Sequence of chain 1.B:
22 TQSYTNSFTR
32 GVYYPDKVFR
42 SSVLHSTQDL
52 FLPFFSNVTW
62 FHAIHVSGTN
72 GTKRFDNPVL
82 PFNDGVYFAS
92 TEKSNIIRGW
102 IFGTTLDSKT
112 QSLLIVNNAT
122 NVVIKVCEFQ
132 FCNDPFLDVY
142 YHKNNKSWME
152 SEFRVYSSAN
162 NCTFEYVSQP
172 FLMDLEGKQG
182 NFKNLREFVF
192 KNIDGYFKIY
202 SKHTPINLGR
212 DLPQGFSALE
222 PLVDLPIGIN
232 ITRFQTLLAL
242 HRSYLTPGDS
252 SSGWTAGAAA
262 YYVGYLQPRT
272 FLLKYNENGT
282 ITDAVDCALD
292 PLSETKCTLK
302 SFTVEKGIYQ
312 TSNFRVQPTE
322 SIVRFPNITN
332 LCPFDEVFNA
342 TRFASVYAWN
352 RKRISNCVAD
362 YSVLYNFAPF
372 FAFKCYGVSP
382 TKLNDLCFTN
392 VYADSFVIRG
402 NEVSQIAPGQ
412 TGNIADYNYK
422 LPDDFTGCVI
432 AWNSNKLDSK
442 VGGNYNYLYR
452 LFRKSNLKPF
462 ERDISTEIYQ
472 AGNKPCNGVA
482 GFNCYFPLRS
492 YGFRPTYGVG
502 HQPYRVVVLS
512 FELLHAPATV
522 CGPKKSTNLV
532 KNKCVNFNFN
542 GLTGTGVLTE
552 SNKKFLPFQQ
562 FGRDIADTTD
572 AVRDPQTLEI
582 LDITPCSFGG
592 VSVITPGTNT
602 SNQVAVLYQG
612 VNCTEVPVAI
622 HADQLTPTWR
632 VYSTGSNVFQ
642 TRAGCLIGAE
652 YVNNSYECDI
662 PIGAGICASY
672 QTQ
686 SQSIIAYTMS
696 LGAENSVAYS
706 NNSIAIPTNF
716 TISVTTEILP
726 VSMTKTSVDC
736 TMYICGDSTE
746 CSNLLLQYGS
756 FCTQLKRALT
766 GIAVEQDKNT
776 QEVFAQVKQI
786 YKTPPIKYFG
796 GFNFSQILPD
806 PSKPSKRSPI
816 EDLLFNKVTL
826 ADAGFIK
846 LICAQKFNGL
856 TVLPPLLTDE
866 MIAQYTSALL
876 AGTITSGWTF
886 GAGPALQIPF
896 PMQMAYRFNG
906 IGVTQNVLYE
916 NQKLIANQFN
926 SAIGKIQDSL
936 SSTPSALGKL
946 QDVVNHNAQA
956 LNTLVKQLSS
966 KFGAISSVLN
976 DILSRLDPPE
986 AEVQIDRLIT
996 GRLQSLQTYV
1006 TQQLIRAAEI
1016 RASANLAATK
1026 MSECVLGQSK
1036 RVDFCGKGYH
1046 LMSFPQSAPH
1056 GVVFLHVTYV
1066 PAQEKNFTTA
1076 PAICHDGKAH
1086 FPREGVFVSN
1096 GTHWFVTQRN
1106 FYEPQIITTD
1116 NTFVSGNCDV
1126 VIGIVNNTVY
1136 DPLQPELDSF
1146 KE

Binding-site contacts:
Ligand atom C7 contacts residue ASN613 of chain 1.B at 3.3 Å.
Ligand atom C1 contacts residue ASN613 of chain 1.B at 1.4 Å.
Ligand atom O5 contacts residue ASN613 of chain 1.B at 2.4 Å (h-bond).
Ligand atom O6 contacts residue THR615 of chain 1.B at 4.5 Å.
Ligand atom O7 contacts residue ASN613 of chain 1.B at 3.3 Å (h-bond).
Ligand atom C5 contacts residue THR615 of chain 1.B at 3.9 Å.
Ligand atom O5 contacts residue THR615 of chain 1.B at 3.5 Å.
Ligand atom C8 contacts residue ASN613 of chain 1.B at 4.4 Å.
Ligand atom N2 contacts residue ASN613 of chain 1.B at 2.9 Å (h-bond).
Ligand atom C4 contacts residue ASN613 of chain 1.B at 4.2 Å.
Ligand atom C8 contacts residue ILE831 of chain 1.C at 3.6 Å (hydrophobic).
Ligand atom C3 contacts residue ASN613 of chain 1.B at 3.8 Å.
Ligand atom C2 contacts residue ASN613 of chain 1.B at 2.5 Å.
Ligand atom C1 contacts residue THR615 of chain 1.B at 4.3 Å.
Ligand atom C5 contacts residue ASN613 of chain 1.B at 3.7 Å.
Ligand atom C6 contacts residue THR615 of chain 1.B at 3.6 Å.

Sequence of chain 1.C:
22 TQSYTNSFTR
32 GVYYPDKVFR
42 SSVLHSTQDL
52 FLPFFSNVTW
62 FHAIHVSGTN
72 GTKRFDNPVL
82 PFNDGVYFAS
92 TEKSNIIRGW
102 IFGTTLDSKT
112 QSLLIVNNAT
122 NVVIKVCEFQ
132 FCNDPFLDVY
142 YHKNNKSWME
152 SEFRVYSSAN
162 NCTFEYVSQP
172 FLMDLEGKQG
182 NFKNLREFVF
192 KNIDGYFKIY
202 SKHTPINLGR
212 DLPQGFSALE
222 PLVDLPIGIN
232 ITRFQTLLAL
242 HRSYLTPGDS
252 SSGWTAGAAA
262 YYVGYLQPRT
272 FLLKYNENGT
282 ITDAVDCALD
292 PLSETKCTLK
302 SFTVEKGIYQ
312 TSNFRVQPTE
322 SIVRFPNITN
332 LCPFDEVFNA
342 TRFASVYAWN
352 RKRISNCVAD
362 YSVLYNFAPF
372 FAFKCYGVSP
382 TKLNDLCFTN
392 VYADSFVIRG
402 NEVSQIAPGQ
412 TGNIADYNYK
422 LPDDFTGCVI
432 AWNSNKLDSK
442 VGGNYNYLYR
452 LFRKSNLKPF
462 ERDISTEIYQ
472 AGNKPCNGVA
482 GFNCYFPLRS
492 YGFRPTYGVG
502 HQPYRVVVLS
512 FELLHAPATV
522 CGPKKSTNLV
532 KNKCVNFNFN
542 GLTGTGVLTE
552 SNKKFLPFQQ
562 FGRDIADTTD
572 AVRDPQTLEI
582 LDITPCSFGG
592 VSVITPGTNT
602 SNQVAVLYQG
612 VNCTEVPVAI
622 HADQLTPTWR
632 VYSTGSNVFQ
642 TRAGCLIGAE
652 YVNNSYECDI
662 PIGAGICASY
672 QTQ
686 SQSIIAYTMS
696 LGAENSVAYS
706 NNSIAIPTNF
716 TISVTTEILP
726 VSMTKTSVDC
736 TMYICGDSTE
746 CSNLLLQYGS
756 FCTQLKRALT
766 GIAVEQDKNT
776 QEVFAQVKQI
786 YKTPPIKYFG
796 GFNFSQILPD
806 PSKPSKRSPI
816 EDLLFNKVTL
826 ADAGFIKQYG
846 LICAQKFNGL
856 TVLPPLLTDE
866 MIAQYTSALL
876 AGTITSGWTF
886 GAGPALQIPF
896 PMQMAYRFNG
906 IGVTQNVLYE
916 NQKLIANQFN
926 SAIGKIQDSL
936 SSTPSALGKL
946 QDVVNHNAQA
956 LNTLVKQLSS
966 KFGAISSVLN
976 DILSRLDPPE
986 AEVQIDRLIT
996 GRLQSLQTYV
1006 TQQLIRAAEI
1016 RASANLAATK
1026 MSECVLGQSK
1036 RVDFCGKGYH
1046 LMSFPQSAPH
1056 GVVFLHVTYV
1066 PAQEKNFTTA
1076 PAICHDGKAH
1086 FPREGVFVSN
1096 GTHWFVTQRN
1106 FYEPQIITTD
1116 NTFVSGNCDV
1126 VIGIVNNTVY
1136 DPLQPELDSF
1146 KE

A protein and the small-molecule ligand that binds it are described below.
Small molecule (SMILES): CC(=O)N[C@@H]1[C@@H](O)[C@H](O)[C@@H](CO)O[C@H]1O